Sequence of chain 1.A:
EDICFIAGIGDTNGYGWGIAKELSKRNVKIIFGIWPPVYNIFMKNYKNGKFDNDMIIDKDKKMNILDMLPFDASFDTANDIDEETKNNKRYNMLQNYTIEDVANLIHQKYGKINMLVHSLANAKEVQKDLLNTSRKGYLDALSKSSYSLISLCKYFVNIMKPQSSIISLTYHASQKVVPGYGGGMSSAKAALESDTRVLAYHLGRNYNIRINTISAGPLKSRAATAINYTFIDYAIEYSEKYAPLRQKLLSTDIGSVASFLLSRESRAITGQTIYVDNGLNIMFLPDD

Binding-site contacts:
Ligand atom C3 contacts residue ALA224 of chain 1.A at 3.8 Å (hydrophobic).
Ligand atom C23 contacts residue ASN122 of chain 1.A at 3.4 Å.
Ligand atom C3 contacts residue ILE227 of chain 1.A at 3.7 Å (hydrophobic).
Ligand atom O7 contacts residue TYR181 of chain 1.A at 2.5 Å (h-bond).
Ligand atom C6 contacts residue NAD1 of chain 1.C at 3.5 Å.
Ligand atom C15 contacts residue ILE227 of chain 1.A at 3.5 Å (hydrophobic).
Ligand atom C1 contacts residue NAD1 of chain 1.C at 3.6 Å.
Ligand atom C6 contacts residue TYR171 of chain 1.A at 3.7 Å (hydrophobic).
Ligand atom C4 contacts residue ILE227 of chain 1.A at 3.7 Å (hydrophobic).
Ligand atom O20 contacts residue ASN122 of chain 1.A at 2.8 Å (h-bond).
Ligand atom C19 contacts residue ALA123 of chain 1.A at 4.0 Å (hydrophobic).
Ligand atom C12 contacts residue ALA223 of chain 1.A at 3.9 Å (hydrophobic).
Ligand atom C4 contacts residue ALA224 of chain 1.A at 3.8 Å (hydrophobic).
Ligand atom CL16 contacts residue ALA223 of chain 1.A at 3.8 Å.
Ligand atom C6 contacts residue TYR181 of chain 1.A at 3.5 Å (hydrophobic).
Ligand atom C3 contacts residue NAD1 of chain 1.C at 3.6 Å.
Ligand atom C26 contacts residue VAL126 of chain 1.A at 4.0 Å (hydrophobic).
Ligand atom CL16 contacts residue NAD1 of chain 1.C at 3.4 Å.
Ligand atom C4 contacts residue NAD1 of chain 1.C at 2.8 Å.
Ligand atom C11 contacts residue ALA121 of chain 1.A at 3.9 Å (hydrophobic).
Ligand atom CL16 contacts residue ALA121 of chain 1.A at 3.4 Å.
Ligand atom C22 contacts residue ASN122 of chain 1.A at 2.9 Å.
Ligand atom C1 contacts residue TYR181 of chain 1.A at 3.5 Å (hydrophobic).
Ligand atom O20 contacts residue ALA121 of chain 1.A at 3.8 Å.
Ligand atom C12 contacts residue ALA121 of chain 1.A at 3.8 Å (hydrophobic).
Ligand atom CL27 contacts residue NAD1 of chain 1.C at 3.5 Å.
Ligand atom O7 contacts residue TYR171 of chain 1.A at 3.9 Å.
Ligand atom C14 contacts residue ILE227 of chain 1.A at 3.5 Å (hydrophobic).
Ligand atom C11 contacts residue ALA223 of chain 1.A at 3.9 Å (hydrophobic).
Ligand atom C2 contacts residue NAD1 of chain 1.C at 3.7 Å.
Ligand atom C19 contacts residue ASN122 of chain 1.A at 3.6 Å.
Ligand atom N17 contacts residue VAL126 of chain 1.A at 3.7 Å.
Ligand atom C5 contacts residue NAD1 of chain 1.C at 3.1 Å.
Ligand atom O20 contacts residue ALA123 of chain 1.A at 3.0 Å (h-bond).
Ligand atom N21 contacts residue ASN122 of chain 1.A at 3.6 Å.
Ligand atom O9 contacts residue NAD1 of chain 1.C at 3.3 Å (h-bond).
Ligand atom C26 contacts residue ALA226 of chain 1.A at 3.8 Å (hydrophobic).
Ligand atom O7 contacts residue NAD1 of chain 1.C at 2.7 Å (h-bond).
Ligand atom O7 contacts residue LYS189 of chain 1.A at 4.1 Å.
Ligand atom CL27 contacts residue TYR171 of chain 1.A at 3.4 Å.

A protein and the small-molecule ligand that binds it are described below.
Small molecule (SMILES): O=C(Nc1ccc(Oc2ccc(Cl)cc2O)c(Cl)c1)N1CCOCC1